A small-molecule ligand and the protein it binds are described below.
Small molecule (SMILES): O=c1cc(-c2ccc(O)c(O)c2)oc2cc(O)cc(O)c12

Sequence of chain 1.A:
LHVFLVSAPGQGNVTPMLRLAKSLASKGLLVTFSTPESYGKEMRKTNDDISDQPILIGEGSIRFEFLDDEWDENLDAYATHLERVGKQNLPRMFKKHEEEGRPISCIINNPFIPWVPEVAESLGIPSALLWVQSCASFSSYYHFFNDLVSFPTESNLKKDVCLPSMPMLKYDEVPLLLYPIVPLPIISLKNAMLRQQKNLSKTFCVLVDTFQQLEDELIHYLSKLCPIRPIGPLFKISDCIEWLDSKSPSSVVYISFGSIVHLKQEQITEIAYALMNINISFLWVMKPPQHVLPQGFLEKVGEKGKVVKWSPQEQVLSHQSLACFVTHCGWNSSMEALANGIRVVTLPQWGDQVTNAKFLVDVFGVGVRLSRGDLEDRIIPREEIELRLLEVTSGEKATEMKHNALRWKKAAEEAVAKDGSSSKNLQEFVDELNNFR

Binding-site contacts:
Ligand atom C11 contacts residue ILE206 of chain 1.A at 4.4 Å (hydrophobic).
Ligand atom O3 contacts residue ILE206 of chain 1.A at 3.9 Å.
Ligand atom C3 contacts residue PHE132 of chain 1.A at 3.7 Å (hydrophobic).
Ligand atom C10 contacts residue ILE206 of chain 1.A at 4.0 Å (hydrophobic).
Ligand atom C7 contacts residue TRP392 of chain 1.A at 3.6 Å (hydrophobic).
Ligand atom O3 contacts residue TRP392 of chain 1.A at 4.1 Å.
Ligand atom O2 contacts residue LEU209 of chain 1.A at 3.9 Å.
Ligand atom O2 contacts residue LEU197 of chain 1.A at 3.5 Å.
Ligand atom O3 contacts residue LEU209 of chain 1.A at 3.9 Å.
Ligand atom C4 contacts residue PHE132 of chain 1.A at 4.5 Å (hydrophobic).
Ligand atom C9 contacts residue TRP392 of chain 1.A at 3.8 Å (hydrophobic).
Ligand atom C4 contacts residue LEU209 of chain 1.A at 3.6 Å (hydrophobic).
Ligand atom C5 contacts residue LEU209 of chain 1.A at 3.5 Å (hydrophobic).
Ligand atom C7 contacts residue LEU209 of chain 1.A at 3.7 Å (hydrophobic).
Ligand atom O1 contacts residue PHE132 of chain 1.A at 4.5 Å.
Ligand atom O2 contacts residue PHE132 of chain 1.A at 4.1 Å.
Ligand atom C4 contacts residue TRP392 of chain 1.A at 3.9 Å (hydrophobic).
Ligand atom C3 contacts residue TRP392 of chain 1.A at 4.2 Å (hydrophobic).
Ligand atom C2 contacts residue TRP392 of chain 1.A at 4.2 Å (hydrophobic).
Ligand atom O4 contacts residue TRP392 of chain 1.A at 3.5 Å.
Ligand atom C3 contacts residue LEU209 of chain 1.A at 4.2 Å (hydrophobic).
Ligand atom C9 contacts residue ILE206 of chain 1.A at 3.9 Å (hydrophobic).
Ligand atom C8 contacts residue ILE206 of chain 1.A at 3.8 Å (hydrophobic).
Ligand atom C5 contacts residue TRP392 of chain 1.A at 3.4 Å (hydrophobic).
Ligand atom C7 contacts residue ILE206 of chain 1.A at 4.3 Å (hydrophobic).
Ligand atom C13 contacts residue TRP392 of chain 1.A at 4.3 Å (hydrophobic).
Ligand atom C6 contacts residue TRP392 of chain 1.A at 3.4 Å (hydrophobic).
Ligand atom C15 contacts residue TRP392 of chain 1.A at 3.4 Å (hydrophobic).
Ligand atom O3 contacts residue LEU197 of chain 1.A at 3.2 Å.
Ligand atom C11 contacts residue TRP392 of chain 1.A at 4.4 Å (hydrophobic).
Ligand atom C14 contacts residue TRP392 of chain 1.A at 3.6 Å (hydrophobic).
Ligand atom C7 contacts residue LEU197 of chain 1.A at 4.3 Å (hydrophobic).
Ligand atom O3 contacts residue GLY393 of chain 1.A at 4.3 Å.
Ligand atom C10 contacts residue TRP392 of chain 1.A at 3.8 Å (hydrophobic).
Ligand atom C8 contacts residue TRP392 of chain 1.A at 3.7 Å (hydrophobic).
Ligand atom O1 contacts residue ILE295 of chain 1.A at 4.4 Å.
Ligand atom C1 contacts residue TRP392 of chain 1.A at 3.6 Å (hydrophobic).
Ligand atom C8 contacts residue LEU209 of chain 1.A at 4.3 Å (hydrophobic).
Ligand atom C6 contacts residue LEU209 of chain 1.A at 4.0 Å (hydrophobic).